Binding-site contacts:
Ligand atom CAZ contacts residue LEU38 of chain 1.B at 3.9 Å (hydrophobic).
Ligand atom CLAI contacts residue PHE75 of chain 1.B at 3.9 Å.
Ligand atom CAY contacts residue HIS80 of chain 1.B at 3.5 Å.
Ligand atom CAA contacts residue MET46 of chain 1.B at 3.4 Å (hydrophobic).
Ligand atom CLAH contacts residue TYR84 of chain 1.B at 3.5 Å.
Ligand atom CAQ contacts residue LEU38 of chain 1.B at 3.6 Å (hydrophobic).
Ligand atom CAY contacts residue VAL77 of chain 1.B at 3.7 Å (hydrophobic).
Ligand atom CLAI contacts residue PHE70 of chain 1.B at 3.9 Å.
Ligand atom NAT contacts residue LEU38 of chain 1.B at 2.8 Å (h-bond).
Ligand atom CAM contacts residue ILE45 of chain 1.B at 3.4 Å (hydrophobic).
Ligand atom CLAH contacts residue LEU38 of chain 1.B at 3.6 Å.
Ligand atom CLAI contacts residue LEU41 of chain 1.B at 4.1 Å.
Ligand atom OAE contacts residue PHE39 of chain 1.B at 4.0 Å.
Ligand atom CLAH contacts residue HIS80 of chain 1.B at 3.5 Å.
Ligand atom CAX contacts residue ILE45 of chain 1.B at 3.6 Å (hydrophobic).
Ligand atom CAN contacts residue VAL77 of chain 1.B at 3.2 Å (hydrophobic).
Ligand atom CAQ contacts residue LEU41 of chain 1.B at 4.0 Å (hydrophobic).
Ligand atom CAC contacts residue TYR51 of chain 1.B at 4.0 Å (hydrophobic).
Ligand atom CAZ contacts residue GLY42 of chain 1.B at 4.1 Å.
Ligand atom O contacts residue VAL77 of chain 1.B at 3.8 Å.
Ligand atom CAN contacts residue HIS80 of chain 1.B at 3.5 Å.
Ligand atom CAA contacts residue ILE45 of chain 1.B at 4.0 Å (hydrophobic).
Ligand atom CAA contacts residue GLY42 of chain 1.B at 3.6 Å.
Ligand atom CAB contacts residue VAL59 of chain 1.B at 4.1 Å (hydrophobic).
Ligand atom CBB contacts residue GLY42 of chain 1.B at 3.7 Å.
Ligand atom CAQ contacts residue GLY42 of chain 1.B at 3.7 Å.
Ligand atom CAK contacts residue HIS80 of chain 1.B at 3.3 Å.
Ligand atom CAK contacts residue LEU38 of chain 1.B at 4.0 Å (hydrophobic).
Ligand atom CLAI contacts residue ILE45 of chain 1.B at 3.8 Å.
Ligand atom CBB contacts residue LEU38 of chain 1.B at 3.5 Å (hydrophobic).
Ligand atom NAT contacts residue GLY42 of chain 1.B at 3.6 Å.
Ligand atom OAE contacts residue LEU38 of chain 1.B at 4.1 Å.
Ligand atom CAB contacts residue ILE45 of chain 1.B at 3.7 Å (hydrophobic).
Ligand atom CAW contacts residue LEU38 of chain 1.B at 3.7 Å (hydrophobic).
Ligand atom CAK contacts residue VAL77 of chain 1.B at 4.1 Å (hydrophobic).
Ligand atom CLAI contacts residue ILE83 of chain 1.B at 4.0 Å.
Ligand atom CAW contacts residue HIS80 of chain 1.B at 3.4 Å.
Ligand atom CAR contacts residue VAL77 of chain 1.B at 3.5 Å (hydrophobic).
Ligand atom CAO contacts residue HIS80 of chain 1.B at 3.6 Å.
Ligand atom CAL contacts residue HIS80 of chain 1.B at 3.4 Å.

The protein below binds the small molecule below.
Small molecule (SMILES): CC(C)(C)NC(=O)[C@H](c1c(C(=O)O)[nH]c2cc(Cl)ccc12)N(C=O)Cc1ccc(Cl)cc1

Sequence of chain 1.B:
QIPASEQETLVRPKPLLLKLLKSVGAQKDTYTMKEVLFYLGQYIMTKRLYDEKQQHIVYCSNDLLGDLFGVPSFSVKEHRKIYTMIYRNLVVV